Binding-site contacts:
Ligand atom N2 contacts residue ASN122 of chain 1.A at 2.9 Å (h-bond).
Ligand atom C8 contacts residue ASN125 of chain 1.A at 3.6 Å.
Ligand atom C6 contacts residue VAL127 of chain 1.A at 3.7 Å (hydrophobic).
Ligand atom O5 contacts residue ASN122 of chain 1.A at 2.4 Å (h-bond).
Ligand atom C7 contacts residue ASN122 of chain 1.A at 2.9 Å.
Ligand atom O7 contacts residue ASN122 of chain 1.A at 3.1 Å (h-bond).
Ligand atom O6 contacts residue LYS129 of chain 1.A at 4.1 Å.
Ligand atom C5 contacts residue ASN122 of chain 1.A at 3.7 Å.
Ligand atom C1 contacts residue ASN122 of chain 1.A at 1.4 Å.
Ligand atom O7 contacts residue ASN125 of chain 1.A at 2.8 Å (h-bond).
Ligand atom C4 contacts residue ASN122 of chain 1.A at 4.2 Å.
Ligand atom C8 contacts residue ASN122 of chain 1.A at 3.5 Å.
Ligand atom C7 contacts residue ASN125 of chain 1.A at 3.6 Å.
Ligand atom C1 contacts residue VAL127 of chain 1.A at 4.0 Å (hydrophobic).
Ligand atom C3 contacts residue ASN122 of chain 1.A at 3.8 Å.
Ligand atom C6 contacts residue LYS129 of chain 1.A at 3.9 Å.
Ligand atom C5 contacts residue VAL127 of chain 1.A at 3.6 Å (hydrophobic).
Ligand atom O5 contacts residue VAL127 of chain 1.A at 3.7 Å.
Ligand atom C2 contacts residue ASN122 of chain 1.A at 2.5 Å.

Sequence of chain 1.A:
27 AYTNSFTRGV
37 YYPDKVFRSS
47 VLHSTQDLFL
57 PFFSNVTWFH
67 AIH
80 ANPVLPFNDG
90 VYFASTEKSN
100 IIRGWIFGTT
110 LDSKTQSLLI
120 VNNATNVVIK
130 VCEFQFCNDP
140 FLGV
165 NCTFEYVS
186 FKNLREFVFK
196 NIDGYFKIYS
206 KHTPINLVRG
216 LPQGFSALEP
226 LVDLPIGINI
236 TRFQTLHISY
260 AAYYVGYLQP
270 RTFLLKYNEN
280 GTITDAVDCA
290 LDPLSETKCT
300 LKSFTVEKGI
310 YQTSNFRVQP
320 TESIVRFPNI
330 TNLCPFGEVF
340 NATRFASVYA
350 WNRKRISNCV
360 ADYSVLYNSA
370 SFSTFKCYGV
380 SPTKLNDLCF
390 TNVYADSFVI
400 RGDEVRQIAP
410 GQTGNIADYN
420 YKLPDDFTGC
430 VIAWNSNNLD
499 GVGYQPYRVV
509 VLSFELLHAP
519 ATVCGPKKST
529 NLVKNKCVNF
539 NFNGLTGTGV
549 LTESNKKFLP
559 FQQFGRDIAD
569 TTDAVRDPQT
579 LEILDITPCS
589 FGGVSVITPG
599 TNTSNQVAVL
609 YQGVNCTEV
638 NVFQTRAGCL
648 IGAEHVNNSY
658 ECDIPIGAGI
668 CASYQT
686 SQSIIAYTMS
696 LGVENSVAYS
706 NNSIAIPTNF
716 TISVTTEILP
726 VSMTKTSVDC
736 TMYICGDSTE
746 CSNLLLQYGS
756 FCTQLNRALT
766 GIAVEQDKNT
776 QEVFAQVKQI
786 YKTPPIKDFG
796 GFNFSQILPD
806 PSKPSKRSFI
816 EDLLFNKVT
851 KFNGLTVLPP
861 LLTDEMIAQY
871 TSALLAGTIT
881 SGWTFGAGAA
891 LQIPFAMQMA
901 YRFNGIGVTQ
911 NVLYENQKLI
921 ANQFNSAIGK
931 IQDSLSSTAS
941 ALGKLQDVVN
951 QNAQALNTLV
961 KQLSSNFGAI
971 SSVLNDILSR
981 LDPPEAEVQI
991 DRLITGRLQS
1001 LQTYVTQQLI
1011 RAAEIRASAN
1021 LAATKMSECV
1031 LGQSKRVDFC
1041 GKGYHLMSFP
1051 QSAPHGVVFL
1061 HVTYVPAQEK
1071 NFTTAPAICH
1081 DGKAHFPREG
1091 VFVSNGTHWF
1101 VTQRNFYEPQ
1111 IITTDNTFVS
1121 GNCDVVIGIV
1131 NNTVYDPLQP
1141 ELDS

A protein and the small-molecule ligand that binds it are described below.
Small molecule (SMILES): CC(=O)N[C@@H]1[C@@H](O)[C@H](O)[C@@H](CO)O[C@H]1O